Sequence of chain 1.A:
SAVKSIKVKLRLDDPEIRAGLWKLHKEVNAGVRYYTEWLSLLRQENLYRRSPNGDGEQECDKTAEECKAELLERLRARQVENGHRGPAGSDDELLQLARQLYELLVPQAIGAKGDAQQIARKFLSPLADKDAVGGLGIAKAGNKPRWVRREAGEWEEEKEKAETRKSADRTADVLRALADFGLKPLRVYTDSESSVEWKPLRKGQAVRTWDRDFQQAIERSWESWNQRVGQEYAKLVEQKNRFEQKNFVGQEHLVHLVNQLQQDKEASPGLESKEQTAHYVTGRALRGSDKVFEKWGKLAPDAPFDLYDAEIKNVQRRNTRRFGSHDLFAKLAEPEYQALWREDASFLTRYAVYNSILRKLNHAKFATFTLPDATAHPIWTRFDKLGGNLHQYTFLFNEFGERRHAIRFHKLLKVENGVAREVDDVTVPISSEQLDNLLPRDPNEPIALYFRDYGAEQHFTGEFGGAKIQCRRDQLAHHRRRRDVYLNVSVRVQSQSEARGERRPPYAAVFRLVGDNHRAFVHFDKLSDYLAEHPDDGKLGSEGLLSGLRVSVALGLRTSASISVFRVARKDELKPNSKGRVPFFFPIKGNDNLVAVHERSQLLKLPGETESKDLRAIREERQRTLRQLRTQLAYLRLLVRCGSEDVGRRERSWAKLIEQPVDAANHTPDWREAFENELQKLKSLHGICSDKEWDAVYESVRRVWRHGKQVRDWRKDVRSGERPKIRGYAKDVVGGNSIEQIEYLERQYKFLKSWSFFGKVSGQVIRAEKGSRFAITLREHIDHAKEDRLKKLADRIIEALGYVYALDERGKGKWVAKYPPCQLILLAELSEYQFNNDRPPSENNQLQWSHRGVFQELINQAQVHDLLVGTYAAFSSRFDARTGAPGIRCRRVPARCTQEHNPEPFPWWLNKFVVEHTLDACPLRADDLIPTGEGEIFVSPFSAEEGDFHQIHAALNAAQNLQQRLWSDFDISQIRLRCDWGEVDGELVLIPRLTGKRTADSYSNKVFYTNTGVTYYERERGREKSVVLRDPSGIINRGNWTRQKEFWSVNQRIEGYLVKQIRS

Binding-site contacts:
Ligand atom C2' contacts residue ARG148 of chain 1.A at 3.7 Å.
Ligand atom O4' contacts residue GLY144 of chain 1.A at 3.3 Å.
Ligand atom OP2 contacts residue GLY137 of chain 1.A at 2.8 Å (h-bond).
Ligand atom C5' contacts residue ASN145 of chain 1.A at 3.4 Å.
Ligand atom C4' contacts residue ALA143 of chain 1.A at 3.7 Å (hydrophobic).
Ligand atom O2 contacts residue GLY144 of chain 1.A at 3.2 Å.
Ligand atom OP2 contacts residue THR216 of chain 1.A at 3.5 Å.
Ligand atom O3' contacts residue ALA141 of chain 1.A at 3.2 Å.
Ligand atom OP1 contacts residue LEU138 of chain 1.A at 3.0 Å (h-bond).
Ligand atom O3' contacts residue GLN212 of chain 1.A at 3.6 Å.
Ligand atom C5' contacts residue GLN212 of chain 1.A at 3.5 Å.
Ligand atom OP1 contacts residue GLN404 of chain 1.A at 2.7 Å (h-bond).
Ligand atom C1' contacts residue ARG209 of chain 1.A at 3.4 Å.
Ligand atom OP1 contacts residue VAL214 of chain 1.A at 3.0 Å (h-bond).
Ligand atom O2 contacts residue ASN145 of chain 1.A at 3.0 Å (h-bond).
Ligand atom O4 contacts residue ARG123 of chain 1.A at 3.1 Å (salt-bridge).
Ligand atom OP2 contacts residue ARG219 of chain 1.A at 2.3 Å (salt-bridge).
Ligand atom OP1 contacts residue ALA213 of chain 1.A at 2.8 Å (h-bond).
Ligand atom C7 contacts residue ARG123 of chain 1.A at 3.3 Å.
Ligand atom OP1 contacts residue GLY136 of chain 1.A at 3.0 Å (h-bond).
Ligand atom O5' contacts residue GLY136 of chain 1.A at 3.6 Å (h-bond).
Ligand atom N2 contacts residue ALA143 of chain 1.A at 3.3 Å.
Ligand atom OP1 contacts residue VAL135 of chain 1.A at 2.6 Å (h-bond).
Ligand atom N3 contacts residue GLN120 of chain 1.A at 3.4 Å.
Ligand atom O3' contacts residue ARG148 of chain 1.A at 3.3 Å.
Ligand atom OP2 contacts residue GLY136 of chain 1.A at 3.3 Å.
Ligand atom C2 contacts residue GLN120 of chain 1.A at 3.5 Å.
Ligand atom C5' contacts residue GLY211 of chain 1.A at 3.6 Å.
Ligand atom O2 contacts residue GLN120 of chain 1.A at 3.5 Å (h-bond).
Ligand atom P contacts residue VAL214 of chain 1.A at 3.6 Å.
Ligand atom OP1 contacts residue ALA134 of chain 1.A at 3.6 Å.
Ligand atom N4 contacts residue GLN120 of chain 1.A at 3.6 Å.
Ligand atom O2 contacts residue ARG209 of chain 1.A at 3.6 Å (salt-bridge).
Ligand atom OP2 contacts residue VAL214 of chain 1.A at 3.1 Å (h-bond).
Ligand atom OP2 contacts residue SER127 of chain 1.A at 3.2 Å.
Ligand atom O4' contacts residue ARG209 of chain 1.A at 3.6 Å.
Ligand atom P contacts residue GLY136 of chain 1.A at 3.5 Å.
Ligand atom O3' contacts residue ARG151 of chain 1.A at 2.8 Å (salt-bridge).
Ligand atom OP1 contacts residue GLN212 of chain 1.A at 3.4 Å.
Ligand atom OP2 contacts residue ALA134 of chain 1.A at 3.6 Å.

A small-molecule ligand and the protein it binds are described below.
Small molecule (SMILES): Cc1cn([C@H]2C[C@H](O[P](=O)(O)OC[C@H]3O[C@@H](n4ccc(N)nc4=O)C[C@@H]3O)[C@@H](CO[P](=O)(O)O[C@H]3C[C@H](n4cc(C)c(=O)[nH]c4=O)O[C@@H]3CO[P](=O)(O)O[C@H]3C[C@H](n4cnc5c(=O)nc(N)[nH]c54)O[C@@H]3CO[P](=O)(O)O[C@H]3C[C@H](n4cnc5c(=O)nc(N)[nH]c54)O[C@@H]3CO[P](=O)(O)O[C@H]3C[C@H](n4cc(C)c(=O)[nH]c4=O)O[C@@H]3CO[P](=O)(O)O[C@H]3C[C@H](n4cnc5c(=O)nc(N)[nH]c54)O[C@@H]3CO[P](=O)(O)O[C@H]3C[C@H](n4cc(C)c(=O)[nH]c4=O)O[C@@H]3CO)O2)c(=O)[nH]c1=O